Sequence of chain 1.A:
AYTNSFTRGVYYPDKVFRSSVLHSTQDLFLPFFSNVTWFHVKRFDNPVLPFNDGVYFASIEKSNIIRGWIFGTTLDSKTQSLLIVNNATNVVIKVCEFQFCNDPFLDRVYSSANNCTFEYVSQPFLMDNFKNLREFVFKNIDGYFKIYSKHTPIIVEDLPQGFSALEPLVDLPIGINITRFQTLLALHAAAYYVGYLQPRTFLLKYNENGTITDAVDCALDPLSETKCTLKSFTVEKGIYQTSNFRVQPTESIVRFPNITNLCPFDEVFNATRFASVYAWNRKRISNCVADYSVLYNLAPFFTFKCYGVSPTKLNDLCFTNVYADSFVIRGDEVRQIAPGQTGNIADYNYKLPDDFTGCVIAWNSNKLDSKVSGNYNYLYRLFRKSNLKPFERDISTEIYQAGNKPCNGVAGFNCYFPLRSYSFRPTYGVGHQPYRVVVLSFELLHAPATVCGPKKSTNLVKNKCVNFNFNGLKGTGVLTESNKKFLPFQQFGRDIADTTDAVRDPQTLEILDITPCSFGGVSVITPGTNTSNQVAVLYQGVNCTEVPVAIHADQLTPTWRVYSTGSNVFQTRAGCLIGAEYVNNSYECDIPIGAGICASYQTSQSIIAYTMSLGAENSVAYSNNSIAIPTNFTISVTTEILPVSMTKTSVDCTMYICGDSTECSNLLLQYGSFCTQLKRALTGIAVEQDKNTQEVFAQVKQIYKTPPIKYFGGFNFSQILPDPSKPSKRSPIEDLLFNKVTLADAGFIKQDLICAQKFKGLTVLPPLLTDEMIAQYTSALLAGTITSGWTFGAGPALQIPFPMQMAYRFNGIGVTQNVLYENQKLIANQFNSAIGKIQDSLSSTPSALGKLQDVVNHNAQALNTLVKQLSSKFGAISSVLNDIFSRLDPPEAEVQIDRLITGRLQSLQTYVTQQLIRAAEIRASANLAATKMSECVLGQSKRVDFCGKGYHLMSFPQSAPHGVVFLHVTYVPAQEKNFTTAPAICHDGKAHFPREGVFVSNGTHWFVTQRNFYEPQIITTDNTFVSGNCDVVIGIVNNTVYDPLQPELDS

A protein and the small-molecule ligand that binds it are described below.
Small molecule (SMILES): CC(=O)N[C@@H]1[C@@H](O)[C@H](O)[C@@H](CO)O[C@H]1O

Binding-site contacts:
Ligand atom O5 contacts residue ASN798 of chain 1.A at 2.3 Å (h-bond).
Ligand atom C6 contacts residue SER800 of chain 1.A at 3.5 Å.
Ligand atom C3 contacts residue ASN798 of chain 1.A at 3.8 Å.
Ligand atom N2 contacts residue ASN798 of chain 1.A at 2.9 Å (h-bond).
Ligand atom C7 contacts residue ASN798 of chain 1.A at 4.0 Å.
Ligand atom C5 contacts residue ASN798 of chain 1.A at 3.6 Å.
Ligand atom C5 contacts residue SER800 of chain 1.A at 3.2 Å.
Ligand atom C1 contacts residue ASN798 of chain 1.A at 1.4 Å.
Ligand atom O5 contacts residue SER800 of chain 1.A at 3.5 Å (h-bond).
Ligand atom O6 contacts residue GLN801 of chain 1.A at 4.1 Å.
Ligand atom C1 contacts residue SER800 of chain 1.A at 3.9 Å.
Ligand atom C4 contacts residue ASN798 of chain 1.A at 4.2 Å.
Ligand atom C6 contacts residue GLN801 of chain 1.A at 3.3 Å.
Ligand atom C2 contacts residue ASN798 of chain 1.A at 2.5 Å.
Ligand atom C5 contacts residue GLN801 of chain 1.A at 4.4 Å.